Sequence of chain 1.F:
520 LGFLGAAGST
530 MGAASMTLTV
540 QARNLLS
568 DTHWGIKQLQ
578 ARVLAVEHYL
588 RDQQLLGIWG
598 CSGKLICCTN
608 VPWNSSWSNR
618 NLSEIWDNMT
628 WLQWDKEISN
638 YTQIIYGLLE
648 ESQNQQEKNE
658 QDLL

A protein and the small-molecule ligand that binds it are described below.
Small molecule (SMILES): CC(=O)N[C@@H]1[C@@H](O)[C@H](O)[C@@H](CO)O[C@H]1O

Binding-site contacts:
Ligand atom C1 contacts residue SER620 of chain 1.F at 3.5 Å.
Ligand atom O6 contacts residue GLU621 of chain 1.F at 3.7 Å.
Ligand atom C5 contacts residue GLU621 of chain 1.F at 3.6 Å.
Ligand atom C2 contacts residue SER620 of chain 1.F at 3.8 Å.
Ligand atom C8 contacts residue SER620 of chain 1.F at 3.5 Å.
Ligand atom C8 contacts residue ASN618 of chain 1.F at 3.4 Å.
Ligand atom C5 contacts residue ASN618 of chain 1.F at 3.7 Å.
Ligand atom C5 contacts residue SER620 of chain 1.F at 3.5 Å.
Ligand atom N2 contacts residue SER620 of chain 1.F at 4.1 Å.
Ligand atom C3 contacts residue SER620 of chain 1.F at 3.3 Å.
Ligand atom C8 contacts residue LEU619 of chain 1.F at 4.5 Å (hydrophobic).
Ligand atom C1 contacts residue GLU621 of chain 1.F at 4.0 Å.
Ligand atom N2 contacts residue ASN618 of chain 1.F at 2.9 Å (h-bond).
Ligand atom O5 contacts residue GLU621 of chain 1.F at 3.3 Å.
Ligand atom C7 contacts residue SER620 of chain 1.F at 3.7 Å.
Ligand atom C4 contacts residue SER620 of chain 1.F at 3.8 Å.
Ligand atom C1 contacts residue ASN618 of chain 1.F at 1.4 Å.
Ligand atom O5 contacts residue SER620 of chain 1.F at 3.9 Å.
Ligand atom O4 contacts residue SER620 of chain 1.F at 4.0 Å.
Ligand atom C6 contacts residue GLU621 of chain 1.F at 3.4 Å.
Ligand atom C4 contacts residue ASN618 of chain 1.F at 4.3 Å.
Ligand atom O5 contacts residue ASN618 of chain 1.F at 2.4 Å (h-bond).
Ligand atom C2 contacts residue ASN618 of chain 1.F at 2.5 Å.
Ligand atom O7 contacts residue SER620 of chain 1.F at 4.2 Å.
Ligand atom C3 contacts residue ASN618 of chain 1.F at 3.8 Å.
Ligand atom O3 contacts residue SER620 of chain 1.F at 4.3 Å.
Ligand atom C7 contacts residue ASN618 of chain 1.F at 4.0 Å.